Binding-site contacts:
Ligand atom C18 contacts residue PHE237 of chain 15.B at 3.6 Å (hydrophobic).
Ligand atom O22 contacts residue TYR205 of chain 15.B at 3.8 Å.
Ligand atom C10 contacts residue MET132 of chain 15.B at 3.3 Å (hydrophobic).
Ligand atom C5 contacts residue VAL196 of chain 15.B at 3.8 Å (hydrophobic).
Ligand atom O14 contacts residue MET132 of chain 15.B at 3.4 Å.
Ligand atom C13 contacts residue VAL199 of chain 15.B at 3.7 Å (hydrophobic).
Ligand atom C13 contacts residue MET132 of chain 15.B at 3.8 Å (hydrophobic).
Ligand atom C11 contacts residue ILE110 of chain 15.B at 3.6 Å (hydrophobic).
Ligand atom C12 contacts residue PHE237 of chain 15.B at 3.5 Å (hydrophobic).
Ligand atom C8 contacts residue VAL199 of chain 15.B at 3.7 Å (hydrophobic).
Ligand atom C20 contacts residue TYR205 of chain 15.B at 3.5 Å (hydrophobic).
Ligand atom N3 contacts residue ILE194 of chain 15.B at 3.6 Å.
Ligand atom C11 contacts residue LEU134 of chain 15.B at 3.8 Å (hydrophobic).
Ligand atom C4 contacts residue TYR159 of chain 15.B at 3.5 Å (hydrophobic).
Ligand atom N4 contacts residue LEU134 of chain 15.B at 3.7 Å.
Ligand atom C7 contacts residue TYR159 of chain 15.B at 3.7 Å (hydrophobic).
Ligand atom C7 contacts residue VAL196 of chain 15.B at 3.6 Å (hydrophobic).
Ligand atom O22 contacts residue TYR112 of chain 15.B at 3.5 Å.
Ligand atom O23 contacts residue PHE237 of chain 15.B at 3.8 Å.
Ligand atom C1 contacts residue PRO181 of chain 15.B at 3.7 Å (hydrophobic).
Ligand atom C25 contacts residue ASP236 of chain 15.B at 3.5 Å.
Ligand atom C10 contacts residue ILE110 of chain 15.B at 3.5 Å (hydrophobic).
Ligand atom C21 contacts residue PHE237 of chain 15.B at 3.7 Å (hydrophobic).
Ligand atom N4 contacts residue LEU240 of chain 15.B at 3.6 Å.
Ligand atom C2 contacts residue TYR159 of chain 15.B at 3.5 Å (hydrophobic).
Ligand atom C25 contacts residue SER206 of chain 15.B at 3.8 Å.
Ligand atom N3 contacts residue TYR159 of chain 15.B at 3.9 Å.
Ligand atom N3 contacts residue LEU240 of chain 15.B at 3.5 Å.
Ligand atom C17 contacts residue TYR112 of chain 15.B at 3.8 Å (hydrophobic).
Ligand atom O23 contacts residue TYR112 of chain 15.B at 3.5 Å.
Ligand atom C19 contacts residue TYR205 of chain 15.B at 3.7 Å (hydrophobic).
Ligand atom C21 contacts residue TYR112 of chain 15.B at 3.3 Å (hydrophobic).
Ligand atom C4 contacts residue VAL196 of chain 15.B at 3.9 Å (hydrophobic).
Ligand atom N6 contacts residue VAL196 of chain 15.B at 3.9 Å.
Ligand atom C3 contacts residue TYR159 of chain 15.B at 3.6 Å (hydrophobic).
Ligand atom C2 contacts residue ILE194 of chain 15.B at 3.5 Å (hydrophobic).
Ligand atom C8 contacts residue VAL196 of chain 15.B at 3.6 Å (hydrophobic).
Ligand atom C18 contacts residue TYR112 of chain 15.B at 3.7 Å (hydrophobic).
Ligand atom C3 contacts residue ALA24 of chain 15.D at 3.5 Å (hydrophobic).
Ligand atom C17 contacts residue PHE237 of chain 15.B at 3.7 Å (hydrophobic).

A small-molecule ligand and the protein it binds are described below.
Small molecule (SMILES): CCOC(=O)c1ccc(OCCC2CCN(c3ccc(C)nn3)CC2)cc1

Sequence of chain 15.D:
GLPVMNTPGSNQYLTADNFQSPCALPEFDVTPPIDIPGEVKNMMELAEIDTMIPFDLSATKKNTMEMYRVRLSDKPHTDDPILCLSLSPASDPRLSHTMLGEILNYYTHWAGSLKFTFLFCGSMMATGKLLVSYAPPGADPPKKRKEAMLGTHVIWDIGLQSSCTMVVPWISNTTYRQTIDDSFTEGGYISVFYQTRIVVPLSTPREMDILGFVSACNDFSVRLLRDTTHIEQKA

Sequence of chain 15.B:
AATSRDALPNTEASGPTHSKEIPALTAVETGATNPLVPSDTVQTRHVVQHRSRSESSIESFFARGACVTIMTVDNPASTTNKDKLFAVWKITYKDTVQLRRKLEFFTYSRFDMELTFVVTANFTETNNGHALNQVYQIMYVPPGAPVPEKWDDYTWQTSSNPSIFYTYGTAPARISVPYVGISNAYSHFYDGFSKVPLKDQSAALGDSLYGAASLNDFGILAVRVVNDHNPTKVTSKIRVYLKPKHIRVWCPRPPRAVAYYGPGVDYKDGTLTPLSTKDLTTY